This small molecule binds to this protein.
Small molecule (SMILES): OC[C@H]1O[C@@H](O)[C@@H](O)[C@@H](O)[C@@H]1O

Binding-site contacts:
Ligand atom O2 contacts residue TYR80 of chain 1.C at 3.7 Å.
Ligand atom O2 contacts residue LYS19 of chain 1.C at 3.8 Å.
Ligand atom C2 contacts residue MAN3 of chain 1.Y at 2.7 Å.
Ligand atom C4 contacts residue MAN3 of chain 1.Y at 4.5 Å.
Ligand atom O2 contacts residue MAN3 of chain 1.Y at 3.5 Å.
Ligand atom C1 contacts residue MAN3 of chain 1.Y at 1.5 Å.
Ligand atom C3 contacts residue TYR80 of chain 1.C at 4.3 Å (hydrophobic).
Ligand atom O3 contacts residue LYS19 of chain 1.C at 4.0 Å.
Ligand atom O5 contacts residue MAN3 of chain 1.Y at 2.5 Å.
Ligand atom C3 contacts residue MAN3 of chain 1.Y at 4.0 Å.
Ligand atom C1 contacts residue TYR80 of chain 1.C at 3.7 Å (hydrophobic).
Ligand atom C2 contacts residue TYR80 of chain 1.C at 3.3 Å (hydrophobic).
Ligand atom C5 contacts residue MAN3 of chain 1.Y at 3.7 Å.

Sequence of chain 1.C:
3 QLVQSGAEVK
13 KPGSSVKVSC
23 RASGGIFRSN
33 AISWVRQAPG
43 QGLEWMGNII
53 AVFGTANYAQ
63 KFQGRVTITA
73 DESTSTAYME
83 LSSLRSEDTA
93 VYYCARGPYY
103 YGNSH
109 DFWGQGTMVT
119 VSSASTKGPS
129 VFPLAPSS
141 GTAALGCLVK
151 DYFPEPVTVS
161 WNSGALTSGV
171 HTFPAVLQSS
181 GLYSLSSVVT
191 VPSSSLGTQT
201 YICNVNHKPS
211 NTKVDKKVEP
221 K